A protein and the small-molecule ligand that binds it are described below.
Small molecule (SMILES): Nc1ncnc2c1ncn2[C@H]1C[C@H](O[P](=O)(O)OC[C@H]2O[C@@H](n3cnc4c(N)ncnc43)C[C@@H]2O[P](=O)(O)OC[C@H]2O[C@@H](n3cnc4c(N)ncnc43)C[C@@H]2O)[C@@H](CO[P](=O)(O)O[C@H]2C[C@H](n3cnc4c(N)ncnc43)O[C@@H]2CO[P](=O)(O)O[C@H]2C[C@H](n3cnc4c(N)ncnc43)O[C@@H]2CO[P](=O)(O)O[C@H]2C[C@H](n3cnc4c(N)ncnc43)O[C@@H]2CO[P](=O)(O)O[C@H]2C[C@H](n3cnc4c(N)ncnc43)O[C@@H]2CO[P](=O)(O)O[C@H]2C[C@H](n3cnc4c(N)ncnc43)O[C@@H]2CO[P](=O)(O)O[C@H]2C[C@H](n3cnc4c(N)ncnc43)O[C@@H]2COP(=O)=O)O1

Sequence of chain 1.A:
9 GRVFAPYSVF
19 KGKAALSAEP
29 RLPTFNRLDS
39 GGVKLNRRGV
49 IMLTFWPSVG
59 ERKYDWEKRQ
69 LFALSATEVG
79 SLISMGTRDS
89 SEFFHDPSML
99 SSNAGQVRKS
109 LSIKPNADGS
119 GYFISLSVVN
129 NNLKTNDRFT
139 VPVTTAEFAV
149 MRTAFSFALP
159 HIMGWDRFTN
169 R

Binding-site contacts:
Ligand atom OP1 contacts residue ALA71 of chain 4.A at 2.8 Å (h-bond).
Ligand atom N3 contacts residue MET97 of chain 4.A at 3.6 Å.
Ligand atom C5' contacts residue LEU69 of chain 4.A at 3.5 Å (hydrophobic).
Ligand atom OP1 contacts residue LYS107 of chain 4.A at 2.7 Å (salt-bridge).
Ligand atom OP1 contacts residue HIS93 of chain 4.A at 2.7 Å (h-bond).
Ligand atom O4' contacts residue ASP94 of chain 4.A at 3.1 Å (salt-bridge).
Ligand atom C4' contacts residue TRP64 of chain 1.A at 3.2 Å (hydrophobic).
Ligand atom O4' contacts residue TRP54 of chain 1.A at 3.5 Å (h-bond).
Ligand atom OP1 contacts residue PHE70 of chain 4.A at 3.5 Å.
Ligand atom N7 contacts residue PHE18 of chain 1.A at 3.5 Å.
Ligand atom N1 contacts residue PHE92 of chain 4.A at 2.9 Å (h-bond).
Ligand atom C4 contacts residue PHE18 of chain 1.A at 3.6 Å (hydrophobic).
Ligand atom N6 contacts residue PHE12 of chain 1.A at 3.6 Å.
Ligand atom C8 contacts residue TRP64 of chain 1.A at 3.0 Å (hydrophobic).
Ligand atom N7 contacts residue PHE12 of chain 1.A at 2.8 Å.
Ligand atom N1 contacts residue PHE18 of chain 1.A at 3.4 Å.
Ligand atom N6 contacts residue SER16 of chain 1.A at 2.9 Å (h-bond).
Ligand atom OP2 contacts residue LYS107 of chain 4.A at 2.8 Å (salt-bridge).
Ligand atom C5' contacts residue TRP64 of chain 1.A at 3.1 Å (hydrophobic).
Ligand atom O3' contacts residue ALA71 of chain 4.A at 3.4 Å.
Ligand atom OP2 contacts residue LYS61 of chain 1.A at 3.6 Å.
Ligand atom C4' contacts residue TYR62 of chain 1.A at 3.6 Å (hydrophobic).
Ligand atom N7 contacts residue ARG45 of chain 4.A at 3.2 Å (salt-bridge).
Ligand atom N7 contacts residue HIS93 of chain 4.A at 3.6 Å (h-bond).
Ligand atom O4' contacts residue TRP64 of chain 1.A at 3.4 Å (h-bond).
Ligand atom N3 contacts residue ASP94 of chain 4.A at 3.1 Å (salt-bridge).
Ligand atom C2 contacts residue PHE18 of chain 1.A at 3.5 Å (hydrophobic).
Ligand atom C2 contacts residue LEU36 of chain 4.A at 3.6 Å (hydrophobic).
Ligand atom C8 contacts residue PHE12 of chain 1.A at 2.9 Å (hydrophobic).
Ligand atom C2 contacts residue PHE92 of chain 4.A at 3.3 Å (hydrophobic).
Ligand atom O5' contacts residue HIS93 of chain 4.A at 3.5 Å (h-bond).
Ligand atom O4' contacts residue LEU98 of chain 4.A at 3.6 Å.
Ligand atom C1' contacts residue ASP94 of chain 4.A at 3.2 Å.
Ligand atom C5' contacts residue LEU98 of chain 4.A at 3.6 Å (hydrophobic).
Ligand atom N7 contacts residue TRP64 of chain 1.A at 3.5 Å.
Ligand atom OP1 contacts residue TYR62 of chain 1.A at 2.7 Å (h-bond).
Ligand atom C6 contacts residue PHE92 of chain 4.A at 3.3 Å (hydrophobic).
Ligand atom C1' contacts residue LEU98 of chain 4.A at 3.5 Å (hydrophobic).
Ligand atom C5 contacts residue PHE18 of chain 1.A at 3.5 Å (hydrophobic).
Ligand atom OP1 contacts residue LYS61 of chain 1.A at 3.2 Å.

Sequence of chain 4.A:
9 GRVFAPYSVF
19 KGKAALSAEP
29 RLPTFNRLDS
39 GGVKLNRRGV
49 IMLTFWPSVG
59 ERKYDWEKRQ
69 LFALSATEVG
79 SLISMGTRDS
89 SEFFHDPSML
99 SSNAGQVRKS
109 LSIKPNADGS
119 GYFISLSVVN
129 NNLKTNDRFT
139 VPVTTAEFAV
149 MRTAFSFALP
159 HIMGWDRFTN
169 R